The small molecule below binds the protein below.
Small molecule (SMILES): C[C@H](CCC(=O)O)[C@H]1CC[C@H]2[C@@H]3[C@H](O)C[C@@H]4C[C@H](O)CC[C@]4(C)[C@H]3C[C@H](O)[C@]12C

Sequence of chain 1.L:
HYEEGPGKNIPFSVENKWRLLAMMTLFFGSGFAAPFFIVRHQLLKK

Binding-site contacts:
Ligand atom O12 contacts residue TRP18 of chain 1.L at 3.3 Å.
Ligand atom C21 contacts residue VAL21 of chain 1.M at 3.8 Å (hydrophobic).
Ligand atom C22 contacts residue TRP18 of chain 1.L at 4.3 Å (hydrophobic).
Ligand atom C16 contacts residue TRP18 of chain 1.L at 4.0 Å (hydrophobic).
Ligand atom C24 contacts residue VAL21 of chain 1.M at 4.2 Å (hydrophobic).
Ligand atom C1 contacts residue TRP18 of chain 1.L at 3.8 Å (hydrophobic).
Ligand atom C10 contacts residue TRP18 of chain 1.L at 4.5 Å (hydrophobic).
Ligand atom C2 contacts residue TRP18 of chain 1.L at 4.4 Å (hydrophobic).
Ligand atom O3 contacts residue GLU14 of chain 1.M at 3.8 Å.
Ligand atom O12 contacts residue ILE17 of chain 1.M at 3.3 Å.
Ligand atom O25 contacts residue THR25 of chain 1.L at 4.5 Å.
Ligand atom C12 contacts residue ILE17 of chain 1.M at 4.0 Å (hydrophobic).
Ligand atom C17 contacts residue TRP18 of chain 1.L at 4.3 Å (hydrophobic).
Ligand atom C23 contacts residue VAL21 of chain 1.M at 3.6 Å (hydrophobic).
Ligand atom O26 contacts residue VAL21 of chain 1.M at 4.2 Å.
Ligand atom O26 contacts residue THR25 of chain 1.L at 4.0 Å.
Ligand atom O7 contacts residue TRP18 of chain 1.L at 4.2 Å.
Ligand atom C22 contacts residue LEU21 of chain 1.L at 4.3 Å (hydrophobic).
Ligand atom C2 contacts residue GLU14 of chain 1.M at 4.4 Å.
Ligand atom O12 contacts residue LEU21 of chain 1.L at 4.1 Å.
Ligand atom C12 contacts residue TRP18 of chain 1.L at 4.0 Å (hydrophobic).
Ligand atom C9 contacts residue TRP18 of chain 1.L at 3.9 Å (hydrophobic).
Ligand atom C4 contacts residue TRP18 of chain 1.L at 4.0 Å (hydrophobic).
Ligand atom C24 contacts residue ALA22 of chain 1.L at 4.1 Å (hydrophobic).
Ligand atom C1 contacts residue ILE17 of chain 1.M at 4.2 Å (hydrophobic).
Ligand atom C8 contacts residue TRP18 of chain 1.L at 4.5 Å (hydrophobic).
Ligand atom C14 contacts residue TRP18 of chain 1.L at 3.9 Å (hydrophobic).
Ligand atom C11 contacts residue TRP18 of chain 1.L at 3.7 Å (hydrophobic).
Ligand atom C11 contacts residue ILE17 of chain 1.M at 4.2 Å (hydrophobic).
Ligand atom O25 contacts residue ALA22 of chain 1.L at 3.0 Å.
Ligand atom C15 contacts residue TRP18 of chain 1.L at 4.2 Å (hydrophobic).

Sequence of chain 1.M:
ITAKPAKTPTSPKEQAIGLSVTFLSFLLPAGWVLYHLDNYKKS